This protein binds this small molecule.
Small molecule (SMILES): CC(=O)N[C@H]1[C@H](O[C@H]2[C@H](O)[C@@H](NC(C)=O)CO[C@@H]2CO)O[C@H](CO)[C@@H](O)[C@@H]1O

Sequence of chain 1.A:
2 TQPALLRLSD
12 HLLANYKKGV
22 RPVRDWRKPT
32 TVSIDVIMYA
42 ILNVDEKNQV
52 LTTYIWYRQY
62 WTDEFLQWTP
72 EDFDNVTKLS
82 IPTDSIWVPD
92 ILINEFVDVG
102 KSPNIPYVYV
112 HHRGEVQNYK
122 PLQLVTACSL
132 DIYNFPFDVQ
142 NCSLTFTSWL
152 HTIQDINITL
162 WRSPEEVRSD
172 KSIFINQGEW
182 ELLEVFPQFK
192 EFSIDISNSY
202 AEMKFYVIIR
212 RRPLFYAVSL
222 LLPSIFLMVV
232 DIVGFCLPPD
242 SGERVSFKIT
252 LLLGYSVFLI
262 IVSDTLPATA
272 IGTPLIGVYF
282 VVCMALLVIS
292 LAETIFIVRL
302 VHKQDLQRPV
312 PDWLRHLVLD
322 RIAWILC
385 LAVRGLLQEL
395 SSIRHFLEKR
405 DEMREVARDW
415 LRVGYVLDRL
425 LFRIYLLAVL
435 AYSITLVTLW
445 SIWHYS

Binding-site contacts:
Ligand atom C2 contacts residue ASN142 of chain 1.A at 2.5 Å.
Ligand atom C8 contacts residue ILE209 of chain 1.A at 3.7 Å (hydrophobic).
Ligand atom O7 contacts residue LYS191 of chain 1.A at 3.9 Å.
Ligand atom O7 contacts residue TYR207 of chain 1.A at 4.2 Å.
Ligand atom C5 contacts residue TYR207 of chain 1.A at 3.8 Å (hydrophobic).
Ligand atom N2 contacts residue ILE209 of chain 1.A at 4.2 Å.
Ligand atom C5 contacts residue ASN142 of chain 1.A at 3.6 Å.
Ligand atom O6 contacts residue TYR207 of chain 1.A at 3.2 Å (h-bond).
Ligand atom C6 contacts residue TYR207 of chain 1.A at 4.2 Å (hydrophobic).
Ligand atom C4 contacts residue ASN142 of chain 1.A at 4.2 Å.
Ligand atom C3 contacts residue ASN142 of chain 1.A at 3.8 Å.
Ligand atom O5 contacts residue ASN142 of chain 1.A at 2.3 Å (h-bond).
Ligand atom N2 contacts residue ASN142 of chain 1.A at 3.0 Å (h-bond).
Ligand atom C1 contacts residue ASN142 of chain 1.A at 1.4 Å.
Ligand atom O4 contacts residue TYR207 of chain 1.A at 4.4 Å.
Ligand atom O5 contacts residue TYR207 of chain 1.A at 4.2 Å.
Ligand atom O7 contacts residue ASN142 of chain 1.A at 3.7 Å.
Ligand atom C7 contacts residue ASN142 of chain 1.A at 3.6 Å.
Ligand atom C1 contacts residue TYR207 of chain 1.A at 4.3 Å (hydrophobic).
Ligand atom C8 contacts residue GLU185 of chain 1.A at 4.2 Å.
Ligand atom C7 contacts residue ILE209 of chain 1.A at 4.3 Å (hydrophobic).